Binding-site contacts:
Ligand atom O7 contacts residue PHE338 of chain 1.A at 3.4 Å (h-bond).
Ligand atom O7 contacts residue ASN343 of chain 1.A at 4.4 Å.
Ligand atom O7 contacts residue GLY339 of chain 1.A at 4.4 Å.
Ligand atom C4 contacts residue ASN343 of chain 1.A at 4.2 Å.
Ligand atom C3 contacts residue ASN343 of chain 1.A at 3.8 Å.
Ligand atom C7 contacts residue ASN343 of chain 1.A at 3.6 Å.
Ligand atom C8 contacts residue ASN343 of chain 1.A at 3.3 Å.
Ligand atom C8 contacts residue PHE342 of chain 1.A at 4.0 Å (hydrophobic).
Ligand atom C5 contacts residue ASN343 of chain 1.A at 3.7 Å.
Ligand atom N2 contacts residue ASN343 of chain 1.A at 3.0 Å (h-bond).
Ligand atom C1 contacts residue ASN343 of chain 1.A at 1.4 Å.
Ligand atom O7 contacts residue PHE342 of chain 1.A at 3.6 Å.
Ligand atom O5 contacts residue ASN343 of chain 1.A at 2.4 Å (h-bond).
Ligand atom C2 contacts residue ASN343 of chain 1.A at 2.5 Å.
Ligand atom C7 contacts residue PHE342 of chain 1.A at 4.1 Å (hydrophobic).

Sequence of chain 1.A:
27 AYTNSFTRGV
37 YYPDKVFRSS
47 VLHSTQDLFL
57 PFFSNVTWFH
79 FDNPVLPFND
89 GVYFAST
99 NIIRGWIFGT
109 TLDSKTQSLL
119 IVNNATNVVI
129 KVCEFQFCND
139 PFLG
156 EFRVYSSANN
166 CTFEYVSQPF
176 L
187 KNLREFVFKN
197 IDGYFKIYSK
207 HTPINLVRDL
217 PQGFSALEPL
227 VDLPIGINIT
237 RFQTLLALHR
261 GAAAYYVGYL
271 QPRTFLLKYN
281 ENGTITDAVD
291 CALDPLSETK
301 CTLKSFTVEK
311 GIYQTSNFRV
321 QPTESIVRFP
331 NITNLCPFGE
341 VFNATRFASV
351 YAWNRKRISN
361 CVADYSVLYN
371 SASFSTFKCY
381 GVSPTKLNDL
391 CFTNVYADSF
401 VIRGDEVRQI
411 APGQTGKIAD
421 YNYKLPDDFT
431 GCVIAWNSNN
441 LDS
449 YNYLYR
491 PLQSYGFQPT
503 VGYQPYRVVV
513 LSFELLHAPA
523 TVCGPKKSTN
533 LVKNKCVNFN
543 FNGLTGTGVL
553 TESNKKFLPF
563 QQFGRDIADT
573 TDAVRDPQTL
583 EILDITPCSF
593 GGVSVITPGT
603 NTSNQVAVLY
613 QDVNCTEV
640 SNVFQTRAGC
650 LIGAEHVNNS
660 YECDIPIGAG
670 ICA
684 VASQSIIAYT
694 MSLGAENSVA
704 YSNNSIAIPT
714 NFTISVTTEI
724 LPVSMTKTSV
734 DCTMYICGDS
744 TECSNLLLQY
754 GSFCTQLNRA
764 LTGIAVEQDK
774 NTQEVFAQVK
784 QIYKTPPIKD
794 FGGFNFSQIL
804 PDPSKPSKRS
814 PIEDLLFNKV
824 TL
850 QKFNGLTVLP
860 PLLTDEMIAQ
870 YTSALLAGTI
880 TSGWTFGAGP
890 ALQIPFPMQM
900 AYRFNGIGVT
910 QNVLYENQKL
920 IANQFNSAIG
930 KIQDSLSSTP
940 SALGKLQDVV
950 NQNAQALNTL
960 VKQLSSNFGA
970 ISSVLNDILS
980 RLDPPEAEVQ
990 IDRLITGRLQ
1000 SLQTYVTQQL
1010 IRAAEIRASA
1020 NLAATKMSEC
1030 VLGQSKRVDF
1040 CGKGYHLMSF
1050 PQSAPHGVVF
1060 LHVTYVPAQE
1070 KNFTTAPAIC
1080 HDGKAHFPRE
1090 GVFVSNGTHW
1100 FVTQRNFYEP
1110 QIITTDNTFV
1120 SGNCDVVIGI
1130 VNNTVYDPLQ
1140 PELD

A small-molecule ligand and the protein it binds are described below.
Small molecule (SMILES): CC(=O)N[C@@H]1[C@@H](O)[C@H](O)[C@@H](CO)O[C@H]1O